Sequence of chain 1.A:
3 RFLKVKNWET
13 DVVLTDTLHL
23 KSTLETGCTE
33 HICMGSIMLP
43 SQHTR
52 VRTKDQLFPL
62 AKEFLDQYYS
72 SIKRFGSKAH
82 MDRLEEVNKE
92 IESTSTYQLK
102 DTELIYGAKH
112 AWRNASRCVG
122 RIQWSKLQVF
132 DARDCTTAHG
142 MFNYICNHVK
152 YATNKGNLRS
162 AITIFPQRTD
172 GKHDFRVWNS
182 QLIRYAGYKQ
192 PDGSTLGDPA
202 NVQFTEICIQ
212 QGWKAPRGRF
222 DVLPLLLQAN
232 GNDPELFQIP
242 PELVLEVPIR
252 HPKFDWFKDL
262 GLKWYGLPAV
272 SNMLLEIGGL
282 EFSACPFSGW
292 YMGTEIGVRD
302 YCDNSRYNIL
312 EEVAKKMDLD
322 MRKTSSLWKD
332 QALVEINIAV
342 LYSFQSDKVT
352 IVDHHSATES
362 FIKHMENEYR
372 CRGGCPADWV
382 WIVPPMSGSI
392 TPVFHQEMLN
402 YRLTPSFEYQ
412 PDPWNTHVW

Binding-site contacts:
Ligand atom C07 contacts residue GLY290 of chain 1.A at 3.4 Å.
Ligand atom C18 contacts residue TYR410 of chain 1.A at 3.5 Å (hydrophobic).
Ligand atom C04 contacts residue PRO269 of chain 1.A at 3.9 Å (hydrophobic).
Ligand atom F13 contacts residue HEM1 of chain 1.C at 3.0 Å.
Ligand atom C14 contacts residue VAL271 of chain 1.A at 3.9 Å (hydrophobic).
Ligand atom C12 contacts residue HEM1 of chain 1.C at 3.6 Å.
Ligand atom C07 contacts residue PRO269 of chain 1.A at 3.7 Å (hydrophobic).
Ligand atom C02 contacts residue TRP291 of chain 1.A at 3.8 Å (hydrophobic).
Ligand atom C07 contacts residue HEM1 of chain 1.C at 3.5 Å.
Ligand atom C08 contacts residue GLU296 of chain 1.A at 3.5 Å.
Ligand atom C11 contacts residue HEM1 of chain 1.C at 3.5 Å.
Ligand atom C14 contacts residue HEM1 of chain 1.C at 3.6 Å.
Ligand atom C06 contacts residue GLU296 of chain 1.A at 3.5 Å.
Ligand atom C02 contacts residue GLU296 of chain 1.A at 3.5 Å.
Ligand atom N02 contacts residue GLU296 of chain 1.A at 2.8 Å (salt-bridge).
Ligand atom C24 contacts residue MET40 of chain 1.A at 3.4 Å (hydrophobic).
Ligand atom C02 contacts residue PRO269 of chain 1.A at 3.7 Å (hydrophobic).
Ligand atom F13 contacts residue PHE288 of chain 1.A at 3.6 Å.
Ligand atom C05 contacts residue VAL271 of chain 1.A at 3.6 Å (hydrophobic).
Ligand atom C03 contacts residue PRO269 of chain 1.A at 3.7 Å (hydrophobic).
Ligand atom N02 contacts residue PRO269 of chain 1.A at 3.9 Å.
Ligand atom C02 contacts residue HEM1 of chain 1.C at 3.6 Å.
Ligand atom C09 contacts residue GLU296 of chain 1.A at 3.6 Å.
Ligand atom C09 contacts residue HEM1 of chain 1.C at 3.3 Å.
Ligand atom C13 contacts residue VAL271 of chain 1.A at 3.5 Å (hydrophobic).
Ligand atom N02 contacts residue HEM1 of chain 1.C at 3.2 Å.
Ligand atom C07 contacts residue PHE288 of chain 1.A at 3.7 Å (hydrophobic).
Ligand atom C03 contacts residue HEM1 of chain 1.C at 3.3 Å.
Ligand atom C25 contacts residue H4B1 of chain 1.D at 3.5 Å.
Ligand atom C16 contacts residue HEM1 of chain 1.C at 3.3 Å.
Ligand atom C08 contacts residue VAL271 of chain 1.A at 3.8 Å (hydrophobic).
Ligand atom C07 contacts residue SER289 of chain 1.A at 3.7 Å.
Ligand atom N01 contacts residue GLU296 of chain 1.A at 2.7 Å (salt-bridge).
Ligand atom C11 contacts residue VAL271 of chain 1.A at 3.7 Å (hydrophobic).
Ligand atom C12 contacts residue VAL271 of chain 1.A at 3.5 Å (hydrophobic).
Ligand atom N02 contacts residue TYR292 of chain 1.A at 3.8 Å.
Ligand atom F13 contacts residue MET274 of chain 1.A at 3.4 Å.
Ligand atom C13 contacts residue HEM1 of chain 1.C at 3.3 Å.
Ligand atom N01 contacts residue PRO269 of chain 1.A at 3.8 Å.
Ligand atom N02 contacts residue TRP291 of chain 1.A at 2.8 Å (h-bond).

This protein binds this small molecule.
Small molecule (SMILES): Cc1cc(N)nc(CCc2cc(F)cc(CC[C@@H]3CCCN3)c2)c1